This small molecule binds to this protein.
Small molecule (SMILES): Nc1ncnc2c1ncn2[C@@H]1O[C@H](CO[P](=O)(O)C[P](=O)(O)OP(=O)(O)O)[C@@H](O)[C@H]1O

Sequence of chain 3.A:
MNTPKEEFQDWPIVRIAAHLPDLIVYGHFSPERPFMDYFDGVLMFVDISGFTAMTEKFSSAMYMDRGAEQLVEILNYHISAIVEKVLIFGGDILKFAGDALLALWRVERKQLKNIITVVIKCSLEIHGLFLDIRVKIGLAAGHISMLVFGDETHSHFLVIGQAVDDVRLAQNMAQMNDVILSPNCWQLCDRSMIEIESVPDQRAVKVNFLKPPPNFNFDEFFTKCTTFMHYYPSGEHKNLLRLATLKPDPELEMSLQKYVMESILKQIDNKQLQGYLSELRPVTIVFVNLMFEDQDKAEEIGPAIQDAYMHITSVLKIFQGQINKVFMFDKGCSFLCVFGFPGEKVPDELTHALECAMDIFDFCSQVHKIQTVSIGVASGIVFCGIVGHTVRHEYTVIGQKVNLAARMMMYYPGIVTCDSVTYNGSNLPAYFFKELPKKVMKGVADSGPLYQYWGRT

Binding-site contacts:
Ligand atom O5' contacts residue ARG416 of chain 3.A at 2.9 Å (salt-bridge).
Ligand atom C6 contacts residue GLY98 of chain 3.A at 3.5 Å.
Ligand atom O2B contacts residue SER49 of chain 3.A at 2.7 Å (h-bond).
Ligand atom N6 contacts residue THR405 of chain 3.A at 3.6 Å.
Ligand atom O3G contacts residue ASN412 of chain 3.A at 2.8 Å (h-bond).
Ligand atom N6 contacts residue ALA97 of chain 3.A at 3.6 Å.
Ligand atom O1A contacts residue ARG416 of chain 3.A at 3.1 Å (salt-bridge).
Ligand atom N1 contacts residue ALA97 of chain 3.A at 3.5 Å.
Ligand atom O1G contacts residue CA1 of chain 3.I at 2.4 Å.
Ligand atom PA contacts residue ARG416 of chain 3.A at 3.6 Å.
Ligand atom O1B contacts residue ILE48 of chain 3.A at 3.6 Å (h-bond).
Ligand atom N6 contacts residue GLY98 of chain 3.A at 3.0 Å (h-bond).
Ligand atom O2G contacts residue GLY50 of chain 3.A at 2.9 Å (h-bond).
Ligand atom PB contacts residue SER49 of chain 3.A at 3.4 Å.
Ligand atom O1B contacts residue CA1 of chain 3.I at 2.5 Å.
Ligand atom O3' contacts residue ARG416 of chain 3.A at 3.5 Å (salt-bridge).
Ligand atom N7 contacts residue VAL411 of chain 3.A at 3.3 Å.
Ligand atom O1G contacts residue ASP99 of chain 3.A at 2.8 Å (salt-bridge).
Ligand atom C2 contacts residue PHE336 of chain 3.A at 3.1 Å (hydrophobic).
Ligand atom O4' contacts residue ASN412 of chain 3.A at 3.6 Å.
Ligand atom N3 contacts residue PHE336 of chain 3.A at 3.6 Å.
Ligand atom PB contacts residue CA1 of chain 3.I at 3.5 Å.
Ligand atom O2G contacts residue PHE51 of chain 3.A at 3.1 Å (h-bond).
Ligand atom O2G contacts residue THR52 of chain 3.A at 3.0 Å (h-bond).
Ligand atom O3' contacts residue PHE338 of chain 3.A at 3.1 Å.
Ligand atom C6 contacts residue ALA97 of chain 3.A at 3.6 Å (hydrophobic).
Ligand atom O1B contacts residue SER49 of chain 3.A at 3.5 Å (h-bond).
Ligand atom O2' contacts residue PHE338 of chain 3.A at 3.0 Å.
Ligand atom O2G contacts residue ASP99 of chain 3.A at 3.6 Å.
Ligand atom O3G contacts residue THR52 of chain 3.A at 2.6 Å (h-bond).
Ligand atom O3B contacts residue SER49 of chain 3.A at 3.2 Å (h-bond).
Ligand atom C2 contacts residue ALA97 of chain 3.A at 3.6 Å (hydrophobic).
Ligand atom PG contacts residue THR52 of chain 3.A at 3.5 Å.
Ligand atom C5' contacts residue ASN412 of chain 3.A at 3.6 Å.
Ligand atom N1 contacts residue LEU345 of chain 3.A at 3.5 Å.
Ligand atom O4' contacts residue ALA415 of chain 3.A at 3.5 Å.
Ligand atom C8 contacts residue ASN412 of chain 3.A at 3.1 Å.
Ligand atom N6 contacts residue VAL406 of chain 3.A at 2.8 Å (h-bond).
Ligand atom O2' contacts residue ARG176 of chain 3.A at 3.4 Å (salt-bridge).
Ligand atom O1B contacts residue ASP47 of chain 3.A at 2.7 Å (salt-bridge).